Binding-site contacts:
Ligand atom O2 contacts residue SER18 of chain 1.A at 4.0 Å.
Ligand atom C4 contacts residue THR48 of chain 1.A at 3.7 Å.
Ligand atom C3 contacts residue HIS57 of chain 1.A at 4.1 Å.
Ligand atom O2 contacts residue ARG19 of chain 1.A at 4.1 Å.
Ligand atom C5 contacts residue HIS57 of chain 1.A at 3.6 Å.
Ligand atom C6 contacts residue TYR68 of chain 1.A at 3.5 Å (hydrophobic).
Ligand atom C4 contacts residue SER18 of chain 1.A at 4.2 Å.
Ligand atom C4 contacts residue HIS57 of chain 1.A at 4.0 Å.
Ligand atom C6 contacts residue HIS57 of chain 1.A at 4.3 Å.
Ligand atom O4 contacts residue ASP71 of chain 1.A at 2.5 Å (salt-bridge).
Ligand atom O6 contacts residue TYR68 of chain 1.A at 3.7 Å.
Ligand atom O2 contacts residue LYS59 of chain 1.A at 3.9 Å.
Ligand atom C2 contacts residue LYS59 of chain 1.A at 4.3 Å.
Ligand atom C3 contacts residue TYR66 of chain 1.A at 3.9 Å (hydrophobic).
Ligand atom O2 contacts residue TYR66 of chain 1.A at 4.4 Å.
Ligand atom O6 contacts residue ASP71 of chain 1.A at 2.6 Å (salt-bridge).
Ligand atom C2 contacts residue SER18 of chain 1.A at 4.1 Å.
Ligand atom O5 contacts residue TYR66 of chain 1.A at 3.6 Å (h-bond).
Ligand atom C5 contacts residue TYR66 of chain 1.A at 3.8 Å (hydrophobic).
Ligand atom O6 contacts residue HIS57 of chain 1.A at 3.7 Å.
Ligand atom O3 contacts residue SER18 of chain 1.A at 2.3 Å (h-bond).
Ligand atom O4 contacts residue TYR66 of chain 1.A at 2.6 Å (h-bond).
Ligand atom O4 contacts residue GLY17 of chain 1.A at 4.2 Å.
Ligand atom C1 contacts residue TYR66 of chain 1.A at 4.3 Å (hydrophobic).
Ligand atom C1 contacts residue HIS57 of chain 1.A at 4.1 Å.
Ligand atom O3 contacts residue ARG19 of chain 1.A at 4.3 Å.
Ligand atom C3 contacts residue SER18 of chain 1.A at 3.5 Å.
Ligand atom C4 contacts residue TYR66 of chain 1.A at 3.6 Å (hydrophobic).
Ligand atom C6 contacts residue ASP71 of chain 1.A at 3.2 Å.
Ligand atom O4 contacts residue SER18 of chain 1.A at 4.1 Å.
Ligand atom C2 contacts residue TYR66 of chain 1.A at 3.5 Å (hydrophobic).
Ligand atom O6 contacts residue ASN50 of chain 1.A at 3.7 Å.
Ligand atom C3 contacts residue LYS59 of chain 1.A at 3.6 Å.
Ligand atom C4 contacts residue ASP71 of chain 1.A at 3.6 Å.
Ligand atom C6 contacts residue TYR66 of chain 1.A at 3.7 Å (hydrophobic).
Ligand atom O5 contacts residue HIS57 of chain 1.A at 4.3 Å.
Ligand atom C5 contacts residue ASP71 of chain 1.A at 4.2 Å.
Ligand atom O3 contacts residue THR48 of chain 1.A at 4.0 Å.
Ligand atom O4 contacts residue THR48 of chain 1.A at 3.7 Å.
Ligand atom O3 contacts residue LYS59 of chain 1.A at 2.5 Å (salt-bridge).

Sequence of chain 1.A:
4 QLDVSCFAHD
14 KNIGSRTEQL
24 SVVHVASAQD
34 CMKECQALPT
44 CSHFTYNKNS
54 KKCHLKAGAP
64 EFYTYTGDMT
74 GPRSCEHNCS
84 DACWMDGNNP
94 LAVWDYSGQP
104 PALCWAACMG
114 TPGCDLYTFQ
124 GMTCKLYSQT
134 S

The small molecule below binds the protein below.
Small molecule (SMILES): OC[C@H]1O[C@@H](S)[C@H](O)[C@@H](O)[C@H]1O